Binding-site contacts:
Ligand atom CAH contacts residue ILE80 of chain 1.A at 3.9 Å (hydrophobic).
Ligand atom CAF contacts residue ILE64 of chain 1.A at 3.6 Å (hydrophobic).
Ligand atom OAB contacts residue ASN32 of chain 1.A at 3.5 Å (h-bond).
Ligand atom CAE contacts residue VAL29 of chain 1.A at 4.1 Å (hydrophobic).
Ligand atom CAJ contacts residue ILE64 of chain 1.A at 4.3 Å (hydrophobic).
Ligand atom CAM contacts residue THR151 of chain 1.A at 4.2 Å.
Ligand atom CAD contacts residue ASN32 of chain 1.A at 3.9 Å.
Ligand atom CAN contacts residue ILE64 of chain 1.A at 4.3 Å (hydrophobic).
Ligand atom CAI contacts residue GLU36 of chain 1.A at 3.6 Å.
Ligand atom CAJ contacts residue ILE80 of chain 1.A at 4.1 Å (hydrophobic).
Ligand atom OAC contacts residue VAL57 of chain 1.A at 4.2 Å.
Ligand atom OAK contacts residue ILE64 of chain 1.A at 3.6 Å.
Ligand atom OAC contacts residue ALA33 of chain 1.A at 4.3 Å.
Ligand atom CAM contacts residue ASN32 of chain 1.A at 4.1 Å.
Ligand atom CAE contacts residue VAL106 of chain 1.A at 4.2 Å (hydrophobic).
Ligand atom CAI contacts residue ILE64 of chain 1.A at 4.0 Å (hydrophobic).
Ligand atom OAK contacts residue ASN32 of chain 1.A at 4.0 Å.
Ligand atom CAG contacts residue VAL106 of chain 1.A at 4.0 Å (hydrophobic).
Ligand atom CAE contacts residue ASN32 of chain 1.A at 3.9 Å.
Ligand atom CAE contacts residue VAL153 of chain 1.A at 3.6 Å (hydrophobic).
Ligand atom CAF contacts residue GLU36 of chain 1.A at 4.0 Å.
Ligand atom CAJ contacts residue ASN32 of chain 1.A at 4.2 Å.
Ligand atom CAD contacts residue GLU36 of chain 1.A at 4.3 Å.
Ligand atom CAD contacts residue ALA33 of chain 1.A at 4.1 Å (hydrophobic).
Ligand atom CAF contacts residue ASN32 of chain 1.A at 3.6 Å.
Ligand atom CAA contacts residue PRO65 of chain 1.A at 3.7 Å (hydrophobic).
Ligand atom CAD contacts residue THR151 of chain 1.A at 3.9 Å.
Ligand atom CAG contacts residue ASN32 of chain 1.A at 3.6 Å.
Ligand atom OAC contacts residue VAL29 of chain 1.A at 3.6 Å.
Ligand atom CAM contacts residue VAL153 of chain 1.A at 3.9 Å (hydrophobic).
Ligand atom CAL contacts residue ILE80 of chain 1.A at 4.1 Å (hydrophobic).
Ligand atom OAB contacts residue ILE80 of chain 1.A at 3.2 Å.
Ligand atom CAA contacts residue GLU36 of chain 1.A at 4.0 Å.
Ligand atom CAL contacts residue ASN32 of chain 1.A at 3.7 Å.
Ligand atom CAM contacts residue VAL29 of chain 1.A at 4.3 Å (hydrophobic).
Ligand atom OAC contacts residue VAL153 of chain 1.A at 3.7 Å.
Ligand atom CAH contacts residue PRO65 of chain 1.A at 3.9 Å (hydrophobic).
Ligand atom CAD contacts residue ASP59 of chain 1.A at 4.2 Å.
Ligand atom OAB contacts residue VAL106 of chain 1.A at 3.6 Å.
Ligand atom CAN contacts residue ASN32 of chain 1.A at 3.4 Å.

Sequence of chain 1.A:
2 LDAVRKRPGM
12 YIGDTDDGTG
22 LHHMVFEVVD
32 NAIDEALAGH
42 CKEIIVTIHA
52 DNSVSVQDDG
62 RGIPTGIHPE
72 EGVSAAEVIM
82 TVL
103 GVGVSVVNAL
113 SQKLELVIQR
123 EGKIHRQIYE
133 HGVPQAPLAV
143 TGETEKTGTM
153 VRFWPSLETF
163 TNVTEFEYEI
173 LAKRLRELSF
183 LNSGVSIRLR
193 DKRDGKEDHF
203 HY

This small molecule binds to this protein.
Small molecule (SMILES): CCCCOC(=O)c1ccc(O)cc1